Binding-site contacts:
Ligand atom O contacts residue HIS1126 of chain 8.OA at 3.3 Å (h-bond).
Ligand atom O contacts residue THR1121 of chain 8.OA at 4.0 Å.
Ligand atom SD contacts residue ASN1072 of chain 8.OA at 3.7 Å.
Ligand atom CE2 contacts residue ASN1072 of chain 8.OA at 4.4 Å.
Ligand atom CD2 contacts residue GLN1063 of chain 8.OA at 3.6 Å.
Ligand atom CD1 contacts residue ASN1122 of chain 8.OA at 4.3 Å.
Ligand atom CG contacts residue GLN1063 of chain 8.OA at 4.3 Å.
Ligand atom CA contacts residue GLN1063 of chain 8.OA at 4.3 Å.
Ligand atom CG contacts residue THR1121 of chain 8.OA at 3.3 Å.
Ligand atom CG contacts residue ASN1072 of chain 8.OA at 4.2 Å.
Ligand atom CG contacts residue HIS1126 of chain 8.OA at 4.3 Å.
Ligand atom CE1 contacts residue THR1121 of chain 8.OA at 3.9 Å.
Ligand atom C contacts residue VAL1202 of chain 8.OA at 4.2 Å (hydrophobic).
Ligand atom CD2 contacts residue THR1121 of chain 8.OA at 4.0 Å.
Ligand atom CD2 contacts residue THR1121 of chain 8.OA at 4.3 Å.
Ligand atom CE1 contacts residue ASN1072 of chain 8.OA at 3.3 Å.
Ligand atom CD2 contacts residue ALA1120 of chain 8.OA at 3.5 Å (hydrophobic).
Ligand atom C contacts residue HIS1126 of chain 8.OA at 4.0 Å.
Ligand atom O contacts residue VAL1202 of chain 8.OA at 3.2 Å.
Ligand atom CD2 contacts residue LEU1129 of chain 8.OA at 4.2 Å (hydrophobic).
Ligand atom CB contacts residue GLN1063 of chain 8.OA at 4.5 Å.
Ligand atom OH contacts residue GLN1063 of chain 8.OA at 3.7 Å.
Ligand atom CD2 contacts residue HIS1126 of chain 8.OA at 3.4 Å.
Ligand atom CA contacts residue HIS1126 of chain 8.OA at 4.3 Å.
Ligand atom OH contacts residue HIS1068 of chain 8.OA at 3.8 Å.
Ligand atom CD1 contacts residue ASN1072 of chain 8.OA at 4.0 Å.
Ligand atom CB contacts residue THR1121 of chain 8.OA at 3.3 Å.
Ligand atom CD2 contacts residue PHE1125 of chain 8.OA at 4.2 Å (hydrophobic).
Ligand atom C contacts residue GLN1063 of chain 8.OA at 3.9 Å.
Ligand atom CD1 contacts residue GLN1063 of chain 8.OA at 3.8 Å.
Ligand atom CZ contacts residue ASN1072 of chain 8.OA at 3.5 Å.
Ligand atom CG contacts residue ALA1120 of chain 8.OA at 4.4 Å (hydrophobic).
Ligand atom CG2 contacts residue GLN1063 of chain 8.OA at 3.3 Å.
Ligand atom CD1 contacts residue ALA1120 of chain 8.OA at 4.3 Å (hydrophobic).
Ligand atom O contacts residue GLN1063 of chain 8.OA at 2.9 Å (h-bond).
Ligand atom CD1 contacts residue THR1121 of chain 8.OA at 3.0 Å.
Ligand atom CZ contacts residue GLN1063 of chain 8.OA at 4.1 Å.
Ligand atom OH contacts residue ASN1072 of chain 8.OA at 3.1 Å (h-bond).
Ligand atom CE2 contacts residue GLN1063 of chain 8.OA at 3.3 Å.
Ligand atom CD1 contacts residue PHE1125 of chain 8.OA at 3.6 Å (hydrophobic).

The protein below binds the small molecule below.
Small molecule (SMILES): CC[C@H](C)[C@H](N)C(=O)N[C@@H](CC(C)C)C(=O)N1CCC[C@H]1C(=O)N[C@@H](CCSC)C(=O)N[C@@H](Cc1ccc(O)cc1)C(=O)N[C@@H](CCCCN)C(=O)N[C@@H](CC(C)C)C(=O)N[C@@H](CO)C(=O)N1CCC[C@H]1C=O

Sequence of chain 8.OA:
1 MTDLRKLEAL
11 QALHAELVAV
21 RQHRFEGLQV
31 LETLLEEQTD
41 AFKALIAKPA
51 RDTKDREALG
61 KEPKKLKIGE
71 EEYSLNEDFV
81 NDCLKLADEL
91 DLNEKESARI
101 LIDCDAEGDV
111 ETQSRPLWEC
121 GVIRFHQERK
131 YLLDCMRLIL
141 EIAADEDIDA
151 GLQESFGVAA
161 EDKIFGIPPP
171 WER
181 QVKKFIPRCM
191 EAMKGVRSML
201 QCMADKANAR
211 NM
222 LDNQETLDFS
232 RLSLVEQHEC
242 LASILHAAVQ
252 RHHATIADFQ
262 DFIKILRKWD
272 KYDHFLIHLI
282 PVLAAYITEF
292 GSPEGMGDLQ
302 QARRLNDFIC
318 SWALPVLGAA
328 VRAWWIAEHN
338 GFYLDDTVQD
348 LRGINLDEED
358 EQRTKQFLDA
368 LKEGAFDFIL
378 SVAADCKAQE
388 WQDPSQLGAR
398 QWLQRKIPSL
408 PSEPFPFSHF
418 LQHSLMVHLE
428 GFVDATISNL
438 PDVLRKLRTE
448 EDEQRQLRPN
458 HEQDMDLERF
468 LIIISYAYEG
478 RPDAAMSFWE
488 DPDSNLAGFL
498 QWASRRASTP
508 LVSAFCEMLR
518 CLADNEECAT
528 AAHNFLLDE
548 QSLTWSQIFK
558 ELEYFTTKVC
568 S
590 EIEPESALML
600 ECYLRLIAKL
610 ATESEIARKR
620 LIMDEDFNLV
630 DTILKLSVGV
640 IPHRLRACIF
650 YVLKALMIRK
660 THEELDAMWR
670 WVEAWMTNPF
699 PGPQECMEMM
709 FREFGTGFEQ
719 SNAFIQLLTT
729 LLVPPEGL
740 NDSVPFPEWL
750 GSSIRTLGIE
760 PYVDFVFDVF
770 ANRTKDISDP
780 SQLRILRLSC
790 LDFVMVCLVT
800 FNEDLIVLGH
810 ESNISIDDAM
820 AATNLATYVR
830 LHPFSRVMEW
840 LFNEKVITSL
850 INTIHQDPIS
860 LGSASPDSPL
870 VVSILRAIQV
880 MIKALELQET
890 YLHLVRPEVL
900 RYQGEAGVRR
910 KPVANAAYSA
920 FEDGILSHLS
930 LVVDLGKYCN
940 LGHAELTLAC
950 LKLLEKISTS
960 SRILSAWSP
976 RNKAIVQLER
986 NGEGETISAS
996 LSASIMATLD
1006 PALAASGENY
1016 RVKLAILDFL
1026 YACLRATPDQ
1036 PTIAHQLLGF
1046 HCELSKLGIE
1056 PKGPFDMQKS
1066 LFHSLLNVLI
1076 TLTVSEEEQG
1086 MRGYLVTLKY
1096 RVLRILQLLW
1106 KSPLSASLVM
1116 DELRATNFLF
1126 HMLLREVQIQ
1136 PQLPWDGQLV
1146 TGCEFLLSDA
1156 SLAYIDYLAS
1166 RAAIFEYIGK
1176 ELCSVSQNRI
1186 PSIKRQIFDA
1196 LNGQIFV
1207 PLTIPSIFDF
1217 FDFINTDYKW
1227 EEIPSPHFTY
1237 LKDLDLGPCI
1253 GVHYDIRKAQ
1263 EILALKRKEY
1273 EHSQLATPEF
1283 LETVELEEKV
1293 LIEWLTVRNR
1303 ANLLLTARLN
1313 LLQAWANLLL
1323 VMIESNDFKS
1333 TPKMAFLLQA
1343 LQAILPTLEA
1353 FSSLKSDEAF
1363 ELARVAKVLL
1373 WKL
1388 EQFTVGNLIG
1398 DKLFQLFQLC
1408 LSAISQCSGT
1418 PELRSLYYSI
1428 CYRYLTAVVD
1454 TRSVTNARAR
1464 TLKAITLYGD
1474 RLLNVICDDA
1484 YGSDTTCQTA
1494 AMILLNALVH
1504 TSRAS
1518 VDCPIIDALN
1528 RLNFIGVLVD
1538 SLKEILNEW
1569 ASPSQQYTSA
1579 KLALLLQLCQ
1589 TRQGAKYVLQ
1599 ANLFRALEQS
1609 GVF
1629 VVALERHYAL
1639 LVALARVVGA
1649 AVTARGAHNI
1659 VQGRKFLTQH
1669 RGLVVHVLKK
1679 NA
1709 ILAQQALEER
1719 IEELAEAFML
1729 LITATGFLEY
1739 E